Binding-site contacts:
Ligand atom O10 contacts residue ARG270 of chain 15.A at 3.6 Å.
Ligand atom O6 contacts residue PRO274 of chain 15.A at 3.6 Å.
Ligand atom C1 contacts residue ASN283 of chain 15.A at 3.4 Å.
Ligand atom O4 contacts residue ASP232 of chain 15.C at 2.8 Å (salt-bridge).
Ligand atom C10 contacts residue ASN275 of chain 15.A at 3.3 Å.
Ligand atom C11 contacts residue ASP232 of chain 15.C at 3.6 Å.
Ligand atom O3 contacts residue ASP91 of chain 15.C at 3.5 Å.
Ligand atom N5 contacts residue ASN275 of chain 15.A at 3.4 Å (h-bond).
Ligand atom O7 contacts residue PRO274 of chain 15.A at 3.6 Å.
Ligand atom O2 contacts residue GLY282 of chain 15.A at 3.8 Å.
Ligand atom O4 contacts residue PRO231 of chain 15.C at 3.9 Å.
Ligand atom O5 contacts residue ASN283 of chain 15.A at 3.7 Å.
Ligand atom C5 contacts residue GLY282 of chain 15.A at 3.8 Å.
Ligand atom N5 contacts residue PRO231 of chain 15.C at 3.0 Å (h-bond).
Ligand atom C4 contacts residue ASP232 of chain 15.C at 3.4 Å.
Ligand atom C6 contacts residue ASN283 of chain 15.A at 3.8 Å.
Ligand atom O4 contacts residue ASN275 of chain 15.A at 3.0 Å (h-bond).
Ligand atom C5 contacts residue ASN283 of chain 15.A at 3.8 Å.
Ligand atom C1 contacts residue ARG104 of chain 15.C at 3.8 Å.
Ligand atom O6 contacts residue ALA273 of chain 15.A at 3.7 Å.
Ligand atom O6 contacts residue GLY282 of chain 15.A at 3.5 Å.
Ligand atom C11 contacts residue ILE233 of chain 15.C at 3.6 Å (hydrophobic).
Ligand atom C5 contacts residue PRO231 of chain 15.C at 3.7 Å (hydrophobic).
Ligand atom C6 contacts residue ALA273 of chain 15.A at 3.8 Å (hydrophobic).
Ligand atom O10 contacts residue ASN275 of chain 15.A at 3.0 Å (h-bond).
Ligand atom C10 contacts residue PRO231 of chain 15.C at 3.8 Å (hydrophobic).
Ligand atom C6 contacts residue GLY282 of chain 15.A at 3.6 Å.
Ligand atom C4 contacts residue PRO231 of chain 15.C at 3.6 Å (hydrophobic).
Ligand atom O6 contacts residue ASN283 of chain 15.A at 3.0 Å (h-bond).
Ligand atom C4 contacts residue ASN275 of chain 15.A at 3.7 Å.
Ligand atom O2 contacts residue PRO274 of chain 15.A at 3.4 Å.
Ligand atom C2 contacts residue ASP91 of chain 15.C at 3.2 Å.
Ligand atom C5 contacts residue PRO274 of chain 15.A at 3.9 Å (hydrophobic).
Ligand atom O4 contacts residue ARG95 of chain 15.C at 3.5 Å.
Ligand atom C11 contacts residue PRO231 of chain 15.C at 3.5 Å (hydrophobic).
Ligand atom C3 contacts residue ARG104 of chain 15.C at 3.8 Å.
Ligand atom C11 contacts residue GLY234 of chain 15.C at 3.8 Å.
Ligand atom O2 contacts residue ASP91 of chain 15.C at 2.5 Å (salt-bridge).
Ligand atom C5 contacts residue ASN275 of chain 15.A at 3.5 Å.
Ligand atom O1B contacts residue ARG104 of chain 15.C at 3.0 Å (salt-bridge).

Sequence of chain 15.C:
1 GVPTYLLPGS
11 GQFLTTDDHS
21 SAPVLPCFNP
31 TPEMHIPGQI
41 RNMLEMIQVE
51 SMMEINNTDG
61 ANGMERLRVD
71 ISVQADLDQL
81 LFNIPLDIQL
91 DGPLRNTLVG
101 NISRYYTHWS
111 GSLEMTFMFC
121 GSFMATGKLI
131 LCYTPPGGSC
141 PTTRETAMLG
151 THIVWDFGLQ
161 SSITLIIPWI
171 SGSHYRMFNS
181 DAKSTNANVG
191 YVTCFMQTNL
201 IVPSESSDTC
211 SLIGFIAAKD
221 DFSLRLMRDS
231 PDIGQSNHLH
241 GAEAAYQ

Sequence of chain 15.A:
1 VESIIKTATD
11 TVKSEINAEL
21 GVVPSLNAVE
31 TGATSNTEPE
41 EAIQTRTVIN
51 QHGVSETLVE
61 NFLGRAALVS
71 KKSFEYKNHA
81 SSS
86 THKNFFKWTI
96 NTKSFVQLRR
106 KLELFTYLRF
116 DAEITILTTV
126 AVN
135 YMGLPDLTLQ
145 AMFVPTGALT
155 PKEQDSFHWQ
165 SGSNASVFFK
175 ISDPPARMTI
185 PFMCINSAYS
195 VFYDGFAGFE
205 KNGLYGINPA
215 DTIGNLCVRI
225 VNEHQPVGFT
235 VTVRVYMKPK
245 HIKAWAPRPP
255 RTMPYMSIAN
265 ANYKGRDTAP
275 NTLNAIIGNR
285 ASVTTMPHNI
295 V

A protein and the small-molecule ligand that binds it are described below.
Small molecule (SMILES): CC(=O)N[C@@H]1[C@@H](O)[C@H](O[C@@H]2O[C@H](CO)[C@H](O)[C@H](O[C@]3(C(=O)O)C[C@H](O)[C@@H](NC(C)=O)[C@H]([C@H](O)[C@H](O)CO)O3)[C@H]2O)[C@@H](CO)O[C@H]1O